Sequence of chain 1.B:
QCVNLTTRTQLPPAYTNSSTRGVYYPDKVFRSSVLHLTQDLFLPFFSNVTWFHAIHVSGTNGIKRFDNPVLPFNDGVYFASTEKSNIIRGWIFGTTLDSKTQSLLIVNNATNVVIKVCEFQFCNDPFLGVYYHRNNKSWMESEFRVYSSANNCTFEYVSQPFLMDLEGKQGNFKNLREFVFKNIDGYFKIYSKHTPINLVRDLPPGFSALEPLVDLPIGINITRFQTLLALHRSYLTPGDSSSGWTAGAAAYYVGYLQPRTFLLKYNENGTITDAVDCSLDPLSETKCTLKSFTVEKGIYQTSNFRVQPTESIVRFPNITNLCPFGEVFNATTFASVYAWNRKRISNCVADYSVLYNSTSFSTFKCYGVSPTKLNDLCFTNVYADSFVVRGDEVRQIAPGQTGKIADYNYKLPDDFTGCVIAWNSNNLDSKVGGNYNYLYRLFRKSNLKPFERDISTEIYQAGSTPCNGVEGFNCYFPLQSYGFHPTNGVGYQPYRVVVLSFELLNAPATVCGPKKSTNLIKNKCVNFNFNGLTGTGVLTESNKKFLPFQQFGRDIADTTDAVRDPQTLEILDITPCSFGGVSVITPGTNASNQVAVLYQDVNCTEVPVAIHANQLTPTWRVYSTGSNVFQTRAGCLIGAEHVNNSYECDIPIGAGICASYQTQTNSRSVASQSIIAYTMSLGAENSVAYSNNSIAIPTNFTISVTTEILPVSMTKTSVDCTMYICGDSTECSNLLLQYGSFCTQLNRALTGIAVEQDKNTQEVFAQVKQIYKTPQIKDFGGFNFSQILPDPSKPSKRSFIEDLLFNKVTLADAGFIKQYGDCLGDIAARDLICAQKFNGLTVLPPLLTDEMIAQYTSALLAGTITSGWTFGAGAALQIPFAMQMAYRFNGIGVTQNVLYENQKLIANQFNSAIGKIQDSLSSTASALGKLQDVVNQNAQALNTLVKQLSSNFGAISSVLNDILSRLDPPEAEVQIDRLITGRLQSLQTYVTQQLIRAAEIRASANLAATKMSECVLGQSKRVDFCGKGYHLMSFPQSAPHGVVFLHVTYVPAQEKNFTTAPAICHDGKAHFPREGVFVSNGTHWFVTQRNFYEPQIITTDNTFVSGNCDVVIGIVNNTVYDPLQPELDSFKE

Sequence of chain 1.A:
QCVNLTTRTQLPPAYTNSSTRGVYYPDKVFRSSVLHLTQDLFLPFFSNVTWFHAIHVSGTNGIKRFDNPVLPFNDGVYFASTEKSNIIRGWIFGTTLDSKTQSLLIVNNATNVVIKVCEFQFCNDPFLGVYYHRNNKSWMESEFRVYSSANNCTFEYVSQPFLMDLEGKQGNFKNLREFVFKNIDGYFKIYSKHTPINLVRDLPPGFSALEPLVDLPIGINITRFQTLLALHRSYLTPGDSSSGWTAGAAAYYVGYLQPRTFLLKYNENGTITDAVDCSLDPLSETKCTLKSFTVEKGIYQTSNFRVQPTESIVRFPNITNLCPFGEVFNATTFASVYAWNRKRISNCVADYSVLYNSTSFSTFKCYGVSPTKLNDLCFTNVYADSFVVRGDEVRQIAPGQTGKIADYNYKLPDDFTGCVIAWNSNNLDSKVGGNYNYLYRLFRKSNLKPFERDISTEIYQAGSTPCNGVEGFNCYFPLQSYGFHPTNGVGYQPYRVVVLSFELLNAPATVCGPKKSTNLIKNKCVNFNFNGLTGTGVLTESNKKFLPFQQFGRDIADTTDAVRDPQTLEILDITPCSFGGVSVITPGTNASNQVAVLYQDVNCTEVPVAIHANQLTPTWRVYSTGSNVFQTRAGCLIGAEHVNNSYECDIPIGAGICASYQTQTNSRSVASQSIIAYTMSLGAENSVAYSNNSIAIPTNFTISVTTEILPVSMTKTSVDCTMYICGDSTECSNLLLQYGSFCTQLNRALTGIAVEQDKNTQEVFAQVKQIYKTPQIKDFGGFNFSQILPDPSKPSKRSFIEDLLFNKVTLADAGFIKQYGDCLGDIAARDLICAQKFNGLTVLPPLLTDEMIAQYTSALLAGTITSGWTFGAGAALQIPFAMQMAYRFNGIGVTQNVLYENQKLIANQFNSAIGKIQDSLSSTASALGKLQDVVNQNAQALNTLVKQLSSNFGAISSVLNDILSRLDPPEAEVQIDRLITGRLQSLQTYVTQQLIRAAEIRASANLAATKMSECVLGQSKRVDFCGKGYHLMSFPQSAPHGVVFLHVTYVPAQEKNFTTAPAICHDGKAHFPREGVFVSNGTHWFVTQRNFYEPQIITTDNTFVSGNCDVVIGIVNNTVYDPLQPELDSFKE

Binding-site contacts:
Ligand atom C8 contacts residue ASN1070 of chain 1.A at 3.2 Å.
Ligand atom C1 contacts residue GLN891 of chain 1.B at 4.3 Å.
Ligand atom O5 contacts residue ASN1070 of chain 1.A at 2.4 Å (h-bond).
Ligand atom C4 contacts residue ASN1070 of chain 1.A at 4.3 Å.
Ligand atom C5 contacts residue ASN1070 of chain 1.A at 3.7 Å.
Ligand atom N2 contacts residue ASN1070 of chain 1.A at 2.9 Å (h-bond).
Ligand atom O5 contacts residue ALA702 of chain 1.A at 4.1 Å.
Ligand atom C6 contacts residue ALA702 of chain 1.A at 3.4 Å (hydrophobic).
Ligand atom O7 contacts residue ASN1070 of chain 1.A at 3.9 Å.
Ligand atom C3 contacts residue ASN1070 of chain 1.A at 3.8 Å.
Ligand atom C1 contacts residue ASN1070 of chain 1.A at 1.4 Å.
Ligand atom O7 contacts residue GLU1068 of chain 1.A at 4.0 Å.
Ligand atom C5 contacts residue ALA702 of chain 1.A at 3.4 Å (hydrophobic).
Ligand atom O4 contacts residue SER700 of chain 1.A at 4.1 Å.
Ligand atom C2 contacts residue ASN1070 of chain 1.A at 2.6 Å.
Ligand atom C7 contacts residue ASN1070 of chain 1.A at 3.2 Å.

The protein below binds the small molecule below.
Small molecule (SMILES): CC(=O)N[C@H]1[C@H](O[C@H]2[C@H](O)[C@@H](NC(C)=O)CO[C@@H]2CO)O[C@H](CO)[C@@H](O)[C@@H]1O